A small-molecule ligand and the protein it binds are described below.
Small molecule (SMILES): CC(=O)N[C@@H]1[C@@H](O)[C@H](O)[C@@H](CO)O[C@H]1O

Binding-site contacts:
Ligand atom C3 contacts residue ASN212 of chain 15.H at 3.8 Å.
Ligand atom C7 contacts residue ASN212 of chain 15.H at 4.0 Å.
Ligand atom C1 contacts residue ASN212 of chain 15.H at 1.4 Å.
Ligand atom C2 contacts residue ASN212 of chain 15.H at 2.5 Å.
Ligand atom C1 contacts residue ILE211 of chain 15.H at 4.3 Å (hydrophobic).
Ligand atom C5 contacts residue ASN212 of chain 15.H at 3.7 Å.
Ligand atom N2 contacts residue ASN212 of chain 15.H at 2.9 Å (h-bond).
Ligand atom C4 contacts residue ASN212 of chain 15.H at 4.2 Å.
Ligand atom N2 contacts residue ILE211 of chain 15.H at 4.5 Å.
Ligand atom O6 contacts residue ASN212 of chain 15.H at 4.3 Å.
Ligand atom O5 contacts residue ASN212 of chain 15.H at 2.4 Å (h-bond).

Sequence of chain 15.H:
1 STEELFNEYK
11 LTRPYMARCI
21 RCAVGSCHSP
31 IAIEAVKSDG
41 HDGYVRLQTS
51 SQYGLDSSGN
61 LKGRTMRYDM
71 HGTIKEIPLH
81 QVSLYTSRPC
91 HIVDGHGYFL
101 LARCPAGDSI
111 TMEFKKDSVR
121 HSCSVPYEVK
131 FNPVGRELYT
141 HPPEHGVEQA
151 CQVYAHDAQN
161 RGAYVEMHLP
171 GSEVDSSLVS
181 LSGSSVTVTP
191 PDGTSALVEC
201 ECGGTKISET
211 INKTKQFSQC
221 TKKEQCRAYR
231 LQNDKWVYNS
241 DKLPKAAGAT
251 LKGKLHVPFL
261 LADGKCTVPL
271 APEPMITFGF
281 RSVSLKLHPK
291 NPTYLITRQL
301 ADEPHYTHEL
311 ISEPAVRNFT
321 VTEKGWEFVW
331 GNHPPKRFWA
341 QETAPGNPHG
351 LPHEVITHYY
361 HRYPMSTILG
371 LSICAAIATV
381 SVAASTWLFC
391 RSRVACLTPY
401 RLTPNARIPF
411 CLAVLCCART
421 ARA